The protein below binds the small molecule below.
Small molecule (SMILES): CC(=O)N[C@@H]1[C@@H](O)[C@H](O)[C@@H](CO)O[C@H]1O

Binding-site contacts:
Ligand atom O6 contacts residue SER157 of chain 35.C at 4.4 Å.
Ligand atom C6 contacts residue SER157 of chain 35.C at 4.1 Å.
Ligand atom C1 contacts residue ASN154 of chain 35.C at 1.4 Å.
Ligand atom C1 contacts residue SER156 of chain 35.C at 4.1 Å.
Ligand atom C8 contacts residue ASN154 of chain 35.C at 3.8 Å.
Ligand atom C2 contacts residue ASN154 of chain 35.C at 2.5 Å.
Ligand atom O7 contacts residue ASN154 of chain 35.C at 3.8 Å.
Ligand atom C7 contacts residue ASN154 of chain 35.C at 3.4 Å.
Ligand atom O5 contacts residue SER156 of chain 35.C at 4.3 Å.
Ligand atom O5 contacts residue ASN154 of chain 35.C at 2.3 Å (h-bond).
Ligand atom C5 contacts residue SER156 of chain 35.C at 4.4 Å.
Ligand atom C5 contacts residue SER157 of chain 35.C at 4.3 Å.
Ligand atom C5 contacts residue ASN154 of chain 35.C at 3.6 Å.
Ligand atom O5 contacts residue SER157 of chain 35.C at 3.5 Å (h-bond).
Ligand atom N2 contacts residue ASN154 of chain 35.C at 3.1 Å (h-bond).
Ligand atom C3 contacts residue ASN154 of chain 35.C at 3.9 Å.
Ligand atom C1 contacts residue SER157 of chain 35.C at 4.2 Å.
Ligand atom C4 contacts residue ASN154 of chain 35.C at 4.2 Å.

Sequence of chain 35.C:
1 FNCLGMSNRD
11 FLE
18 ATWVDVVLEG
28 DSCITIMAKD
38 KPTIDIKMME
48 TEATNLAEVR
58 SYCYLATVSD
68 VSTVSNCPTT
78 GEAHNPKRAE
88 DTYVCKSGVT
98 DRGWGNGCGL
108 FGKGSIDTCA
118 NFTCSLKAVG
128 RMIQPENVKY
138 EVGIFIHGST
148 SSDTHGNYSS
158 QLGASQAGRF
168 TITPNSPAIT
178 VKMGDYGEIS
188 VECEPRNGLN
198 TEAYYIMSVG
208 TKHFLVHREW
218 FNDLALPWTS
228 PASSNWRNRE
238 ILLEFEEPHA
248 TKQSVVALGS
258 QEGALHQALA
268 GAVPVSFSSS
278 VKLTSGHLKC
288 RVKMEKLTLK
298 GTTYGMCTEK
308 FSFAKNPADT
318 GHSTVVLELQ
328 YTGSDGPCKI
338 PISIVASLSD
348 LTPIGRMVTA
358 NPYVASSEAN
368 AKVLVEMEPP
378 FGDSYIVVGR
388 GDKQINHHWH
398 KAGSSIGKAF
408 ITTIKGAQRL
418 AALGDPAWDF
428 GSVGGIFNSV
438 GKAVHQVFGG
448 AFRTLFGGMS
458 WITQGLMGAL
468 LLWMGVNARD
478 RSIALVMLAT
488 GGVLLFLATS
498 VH